Sequence of chain 1.A:
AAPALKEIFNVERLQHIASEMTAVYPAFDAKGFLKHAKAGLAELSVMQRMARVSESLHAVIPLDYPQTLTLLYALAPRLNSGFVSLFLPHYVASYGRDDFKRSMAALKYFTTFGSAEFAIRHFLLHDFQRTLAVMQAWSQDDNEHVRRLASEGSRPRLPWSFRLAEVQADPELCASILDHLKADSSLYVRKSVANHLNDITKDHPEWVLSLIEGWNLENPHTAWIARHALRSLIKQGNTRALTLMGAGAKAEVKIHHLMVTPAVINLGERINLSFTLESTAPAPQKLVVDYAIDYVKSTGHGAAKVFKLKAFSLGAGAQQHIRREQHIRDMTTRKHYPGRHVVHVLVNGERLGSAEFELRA

Binding-site contacts:
Ligand atom C03 contacts residue TRP160 of chain 1.A at 4.0 Å (hydrophobic).
Ligand atom C15 contacts residue PHE83 of chain 1.A at 4.1 Å (hydrophobic).
Ligand atom O33 contacts residue TRP160 of chain 1.A at 3.7 Å.
Ligand atom O36 contacts residue PRO159 of chain 1.A at 4.5 Å.
Ligand atom C16 contacts residue TRP160 of chain 1.A at 4.3 Å (hydrophobic).
Ligand atom C12 contacts residue PHE83 of chain 1.A at 4.3 Å (hydrophobic).
Ligand atom C23 contacts residue LEU5 of chain 1.A at 4.4 Å (hydrophobic).
Ligand atom O28 contacts residue PHE83 of chain 1.A at 4.0 Å.
Ligand atom O14 contacts residue PHE83 of chain 1.A at 4.1 Å.
Ligand atom C15 contacts residue GLY82 of chain 1.A at 3.9 Å.
Ligand atom C37 contacts residue PRO159 of chain 1.A at 4.4 Å (hydrophobic).
Ligand atom C05 contacts residue LEU5 of chain 1.A at 3.9 Å (hydrophobic).
Ligand atom C16 contacts residue PHE83 of chain 1.A at 4.2 Å (hydrophobic).
Ligand atom C02 contacts residue TRP160 of chain 1.A at 4.3 Å (hydrophobic).
Ligand atom O36 contacts residue TRP160 of chain 1.A at 3.5 Å (h-bond).
Ligand atom C27 contacts residue PHE83 of chain 1.A at 4.4 Å (hydrophobic).
Ligand atom O04 contacts residue TRP160 of chain 1.A at 4.5 Å.
Ligand atom C15 contacts residue GLY114 of chain 1.A at 4.1 Å.
Ligand atom C01 contacts residue TRP160 of chain 1.A at 4.5 Å (hydrophobic).
Ligand atom C05 contacts residue TRP160 of chain 1.A at 4.4 Å (hydrophobic).
Ligand atom C16 contacts residue PHE118 of chain 1.A at 4.2 Å (hydrophobic).
Ligand atom C15 contacts residue SER115 of chain 1.A at 4.2 Å.
Ligand atom C23 contacts residue PHE83 of chain 1.A at 4.2 Å (hydrophobic).
Ligand atom C15 contacts residue LEU86 of chain 1.A at 3.8 Å (hydrophobic).

This protein binds this small molecule.
Small molecule (SMILES): C[C@H](COCC(CO)(COC[C@@H](C)OC[C@@H](C)O)COC[C@@H](C)O)OC[C@@H](C)O